The protein below binds the small molecule below.
Small molecule (SMILES): CC(=O)N[C@@H]1[C@@H](O)[C@H](O)[C@@H](CO)O[C@H]1O

Sequence of chain 1.F:
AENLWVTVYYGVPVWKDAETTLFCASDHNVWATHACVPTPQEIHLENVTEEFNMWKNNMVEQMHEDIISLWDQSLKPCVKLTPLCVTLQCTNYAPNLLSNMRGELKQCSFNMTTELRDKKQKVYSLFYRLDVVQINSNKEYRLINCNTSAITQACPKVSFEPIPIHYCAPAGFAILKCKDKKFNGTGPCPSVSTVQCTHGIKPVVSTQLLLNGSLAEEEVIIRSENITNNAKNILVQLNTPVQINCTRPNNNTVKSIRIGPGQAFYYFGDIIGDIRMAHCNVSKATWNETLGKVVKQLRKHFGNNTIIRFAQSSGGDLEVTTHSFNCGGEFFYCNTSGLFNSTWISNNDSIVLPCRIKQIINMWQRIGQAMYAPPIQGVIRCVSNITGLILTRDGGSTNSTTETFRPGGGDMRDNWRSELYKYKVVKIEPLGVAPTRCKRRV

Binding-site contacts:
Ligand atom C2 contacts residue ASN265 of chain 1.F at 2.5 Å.
Ligand atom O5 contacts residue ASN265 of chain 1.F at 2.4 Å (h-bond).
Ligand atom C3 contacts residue GLN263 of chain 1.F at 4.5 Å.
Ligand atom C5 contacts residue ASN265 of chain 1.F at 3.7 Å.
Ligand atom O7 contacts residue GLN263 of chain 1.F at 3.2 Å.
Ligand atom O7 contacts residue ASN265 of chain 1.F at 4.3 Å.
Ligand atom C7 contacts residue ASN265 of chain 1.F at 3.5 Å.
Ligand atom C3 contacts residue ASN265 of chain 1.F at 3.8 Å.
Ligand atom C1 contacts residue ASN265 of chain 1.F at 1.4 Å.
Ligand atom N2 contacts residue ASN265 of chain 1.F at 2.8 Å (h-bond).
Ligand atom N2 contacts residue GLN263 of chain 1.F at 3.8 Å.
Ligand atom C8 contacts residue ASN265 of chain 1.F at 3.9 Å.
Ligand atom O7 contacts residue ILE264 of chain 1.F at 3.6 Å (h-bond).
Ligand atom C7 contacts residue GLN263 of chain 1.F at 4.0 Å.
Ligand atom C4 contacts residue ASN265 of chain 1.F at 4.3 Å.
Ligand atom O3 contacts residue GLN263 of chain 1.F at 3.9 Å.